Sequence of chain 1.A:
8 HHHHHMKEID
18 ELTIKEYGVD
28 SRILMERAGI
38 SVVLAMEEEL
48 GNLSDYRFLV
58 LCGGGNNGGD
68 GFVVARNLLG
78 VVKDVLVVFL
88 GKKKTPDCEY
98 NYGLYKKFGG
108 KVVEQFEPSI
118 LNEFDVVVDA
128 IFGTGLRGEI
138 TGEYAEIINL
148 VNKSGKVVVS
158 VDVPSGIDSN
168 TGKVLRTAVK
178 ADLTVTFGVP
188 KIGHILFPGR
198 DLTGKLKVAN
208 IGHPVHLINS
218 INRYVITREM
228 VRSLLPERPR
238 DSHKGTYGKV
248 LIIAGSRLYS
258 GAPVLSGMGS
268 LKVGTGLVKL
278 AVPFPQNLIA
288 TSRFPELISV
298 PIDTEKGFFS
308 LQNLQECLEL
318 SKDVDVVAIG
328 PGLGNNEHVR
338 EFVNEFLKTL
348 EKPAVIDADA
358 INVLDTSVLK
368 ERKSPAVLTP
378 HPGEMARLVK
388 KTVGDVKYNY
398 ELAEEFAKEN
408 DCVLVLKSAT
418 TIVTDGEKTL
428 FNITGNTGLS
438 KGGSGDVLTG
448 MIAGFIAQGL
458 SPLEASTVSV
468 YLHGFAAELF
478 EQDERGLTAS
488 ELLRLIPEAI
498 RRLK

Binding-site contacts:
Ligand atom CB contacts residue GLU44 of chain 5.A at 3.5 Å.
Ligand atom CZ contacts residue ALA42 of chain 1.A at 3.6 Å (hydrophobic).
Ligand atom O contacts residue ALA206 of chain 1.A at 3.2 Å.
Ligand atom CB contacts residue GLU44 of chain 5.A at 3.0 Å.
Ligand atom CD2 contacts residue VAL40 of chain 5.A at 3.5 Å (hydrophobic).
Ligand atom CA contacts residue VAL205 of chain 1.A at 3.2 Å (hydrophobic).
Ligand atom NE1 contacts residue ASN74 of chain 5.A at 3.0 Å (h-bond).
Ligand atom N contacts residue VAL205 of chain 1.A at 2.8 Å (h-bond).
Ligand atom C contacts residue ASN49 of chain 5.A at 3.5 Å.
Ligand atom CZ2 contacts residue ARG34 of chain 1.A at 3.5 Å.
Ligand atom C contacts residue VAL205 of chain 1.A at 3.5 Å (hydrophobic).
Ligand atom O contacts residue ASN49 of chain 5.A at 2.8 Å (h-bond).
Ligand atom CA contacts residue VAL205 of chain 1.A at 3.8 Å (hydrophobic).
Ligand atom O contacts residue VAL205 of chain 1.A at 3.6 Å (h-bond).
Ligand atom CE3 contacts residue LEU41 of chain 5.A at 3.8 Å (hydrophobic).
Ligand atom CH2 contacts residue ILE37 of chain 5.A at 3.8 Å (hydrophobic).
Ligand atom N contacts residue GLU44 of chain 5.A at 2.9 Å (salt-bridge).
Ligand atom CH2 contacts residue ARG34 of chain 1.A at 3.5 Å.
Ligand atom CE2 contacts residue GLU45 of chain 1.A at 3.4 Å.
Ligand atom CD2 contacts residue LEU41 of chain 1.A at 3.7 Å (hydrophobic).
Ligand atom O contacts residue ASN207 of chain 1.A at 2.8 Å (h-bond).
Ligand atom CD1 contacts residue ASN74 of chain 5.A at 3.7 Å.
Ligand atom CD1 contacts residue ASN207 of chain 1.A at 3.4 Å.
Ligand atom O contacts residue LYS204 of chain 1.A at 3.8 Å.
Ligand atom CZ contacts residue SER38 of chain 1.A at 3.4 Å.
Ligand atom CE2 contacts residue ASN207 of chain 1.A at 3.5 Å.
Ligand atom CA contacts residue GLU44 of chain 5.A at 3.8 Å.
Ligand atom CA contacts residue GLU44 of chain 5.A at 3.3 Å.
Ligand atom O contacts residue ASN207 of chain 1.A at 3.2 Å (h-bond).
Ligand atom CG contacts residue VAL40 of chain 5.A at 3.6 Å (hydrophobic).
Ligand atom C contacts residue LEU203 of chain 1.A at 3.7 Å (hydrophobic).
Ligand atom C contacts residue GLU44 of chain 5.A at 3.1 Å.
Ligand atom O contacts residue VAL205 of chain 1.A at 2.9 Å (h-bond).
Ligand atom CD2 contacts residue GLU45 of chain 1.A at 3.3 Å.
Ligand atom N contacts residue GLU44 of chain 5.A at 3.0 Å (salt-bridge).
Ligand atom CZ2 contacts residue ASN207 of chain 1.A at 3.7 Å.
Ligand atom CZ2 contacts residue ASN74 of chain 5.A at 3.6 Å.
Ligand atom NE1 contacts residue ASN207 of chain 1.A at 3.5 Å (h-bond).
Ligand atom CE2 contacts residue VAL40 of chain 5.A at 3.7 Å (hydrophobic).
Ligand atom O contacts residue GLU44 of chain 5.A at 3.8 Å.

Sequence of chain 5.A:
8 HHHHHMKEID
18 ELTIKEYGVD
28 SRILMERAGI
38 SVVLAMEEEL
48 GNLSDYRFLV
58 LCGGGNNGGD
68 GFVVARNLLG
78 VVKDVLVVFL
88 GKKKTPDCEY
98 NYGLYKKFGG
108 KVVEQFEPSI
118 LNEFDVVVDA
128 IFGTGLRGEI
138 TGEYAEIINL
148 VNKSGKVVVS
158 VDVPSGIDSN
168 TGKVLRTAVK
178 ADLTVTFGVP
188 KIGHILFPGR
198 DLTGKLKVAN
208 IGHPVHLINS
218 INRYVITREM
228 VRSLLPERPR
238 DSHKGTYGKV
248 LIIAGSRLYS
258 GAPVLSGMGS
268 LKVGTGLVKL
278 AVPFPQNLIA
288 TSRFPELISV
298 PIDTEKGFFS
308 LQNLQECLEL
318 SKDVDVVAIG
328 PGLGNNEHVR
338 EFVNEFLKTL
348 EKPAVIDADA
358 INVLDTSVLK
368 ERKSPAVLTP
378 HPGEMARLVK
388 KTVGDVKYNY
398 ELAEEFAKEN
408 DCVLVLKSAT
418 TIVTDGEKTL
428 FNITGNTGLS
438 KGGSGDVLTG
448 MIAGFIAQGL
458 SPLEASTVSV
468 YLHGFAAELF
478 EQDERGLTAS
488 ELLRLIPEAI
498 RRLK

The small molecule below binds the protein below.
Small molecule (SMILES): CC(C)C[C@H](NC(=O)[C@H](CC1=c2ccccc2=NC1)NC(=O)[C@H](C)NC(=O)[C@@H]1CCCN1C(=O)[C@H](C)N)C(=O)N[C@@H](Cc1ccccc1)C(=O)N[C@@H](CCC(=O)O)C(=O)N[C@@H](C)C=O